Binding-site contacts:
Ligand atom CB contacts residue GLY495 of chain 3.MA at 3.9 Å.
Ligand atom CB contacts residue PHE496 of chain 3.MA at 3.9 Å (hydrophobic).
Ligand atom CG contacts residue ASN492 of chain 3.MA at 4.3 Å.
Ligand atom CD1 contacts residue ILE434 of chain 3.MA at 4.1 Å (hydrophobic).
Ligand atom CA contacts residue ARG442 of chain 3.MA at 3.6 Å.
Ligand atom C contacts residue ARG442 of chain 3.MA at 4.4 Å.
Ligand atom CD1 contacts residue PRO438 of chain 3.MA at 4.4 Å (hydrophobic).
Ligand atom CE1 contacts residue PHE496 of chain 3.MA at 3.6 Å (hydrophobic).
Ligand atom CE1 contacts residue ILE434 of chain 3.MA at 3.9 Å (hydrophobic).
Ligand atom N contacts residue ASN492 of chain 3.MA at 3.3 Å (h-bond).
Ligand atom CE2 contacts residue ARG442 of chain 3.MA at 3.6 Å.
Ligand atom CD2 contacts residue PRO438 of chain 3.MA at 4.4 Å (hydrophobic).
Ligand atom CG contacts residue GLY495 of chain 3.MA at 4.4 Å.
Ligand atom O contacts residue ARG442 of chain 3.MA at 4.3 Å.
Ligand atom CD2 contacts residue ARG442 of chain 3.MA at 3.5 Å.
Ligand atom CD1 contacts residue PHE496 of chain 3.MA at 3.7 Å (hydrophobic).
Ligand atom CE2 contacts residue PRO438 of chain 3.MA at 3.7 Å (hydrophobic).
Ligand atom O contacts residue PRO438 of chain 3.MA at 4.0 Å.
Ligand atom C contacts residue ASN492 of chain 3.MA at 4.0 Å.
Ligand atom CG contacts residue PHE496 of chain 3.MA at 4.0 Å (hydrophobic).
Ligand atom O contacts residue ASN492 of chain 3.MA at 4.2 Å.
Ligand atom CD1 contacts residue ASN492 of chain 3.MA at 3.9 Å.
Ligand atom N contacts residue ARG442 of chain 3.MA at 4.2 Å.
Ligand atom N contacts residue SER491 of chain 3.MA at 4.1 Å.
Ligand atom CZ contacts residue PHE496 of chain 3.MA at 3.9 Å (hydrophobic).
Ligand atom CZ contacts residue PRO438 of chain 3.MA at 3.4 Å (hydrophobic).
Ligand atom CA contacts residue ASN492 of chain 3.MA at 3.3 Å.
Ligand atom CE1 contacts residue PRO438 of chain 3.MA at 3.8 Å (hydrophobic).
Ligand atom CB contacts residue ASN492 of chain 3.MA at 3.8 Å.

A protein and the small-molecule ligand that binds it are described below.
Small molecule (SMILES): N[C@@H](Cc1ccccc1)C(=O)NCC=O

Sequence of chain 3.MA:
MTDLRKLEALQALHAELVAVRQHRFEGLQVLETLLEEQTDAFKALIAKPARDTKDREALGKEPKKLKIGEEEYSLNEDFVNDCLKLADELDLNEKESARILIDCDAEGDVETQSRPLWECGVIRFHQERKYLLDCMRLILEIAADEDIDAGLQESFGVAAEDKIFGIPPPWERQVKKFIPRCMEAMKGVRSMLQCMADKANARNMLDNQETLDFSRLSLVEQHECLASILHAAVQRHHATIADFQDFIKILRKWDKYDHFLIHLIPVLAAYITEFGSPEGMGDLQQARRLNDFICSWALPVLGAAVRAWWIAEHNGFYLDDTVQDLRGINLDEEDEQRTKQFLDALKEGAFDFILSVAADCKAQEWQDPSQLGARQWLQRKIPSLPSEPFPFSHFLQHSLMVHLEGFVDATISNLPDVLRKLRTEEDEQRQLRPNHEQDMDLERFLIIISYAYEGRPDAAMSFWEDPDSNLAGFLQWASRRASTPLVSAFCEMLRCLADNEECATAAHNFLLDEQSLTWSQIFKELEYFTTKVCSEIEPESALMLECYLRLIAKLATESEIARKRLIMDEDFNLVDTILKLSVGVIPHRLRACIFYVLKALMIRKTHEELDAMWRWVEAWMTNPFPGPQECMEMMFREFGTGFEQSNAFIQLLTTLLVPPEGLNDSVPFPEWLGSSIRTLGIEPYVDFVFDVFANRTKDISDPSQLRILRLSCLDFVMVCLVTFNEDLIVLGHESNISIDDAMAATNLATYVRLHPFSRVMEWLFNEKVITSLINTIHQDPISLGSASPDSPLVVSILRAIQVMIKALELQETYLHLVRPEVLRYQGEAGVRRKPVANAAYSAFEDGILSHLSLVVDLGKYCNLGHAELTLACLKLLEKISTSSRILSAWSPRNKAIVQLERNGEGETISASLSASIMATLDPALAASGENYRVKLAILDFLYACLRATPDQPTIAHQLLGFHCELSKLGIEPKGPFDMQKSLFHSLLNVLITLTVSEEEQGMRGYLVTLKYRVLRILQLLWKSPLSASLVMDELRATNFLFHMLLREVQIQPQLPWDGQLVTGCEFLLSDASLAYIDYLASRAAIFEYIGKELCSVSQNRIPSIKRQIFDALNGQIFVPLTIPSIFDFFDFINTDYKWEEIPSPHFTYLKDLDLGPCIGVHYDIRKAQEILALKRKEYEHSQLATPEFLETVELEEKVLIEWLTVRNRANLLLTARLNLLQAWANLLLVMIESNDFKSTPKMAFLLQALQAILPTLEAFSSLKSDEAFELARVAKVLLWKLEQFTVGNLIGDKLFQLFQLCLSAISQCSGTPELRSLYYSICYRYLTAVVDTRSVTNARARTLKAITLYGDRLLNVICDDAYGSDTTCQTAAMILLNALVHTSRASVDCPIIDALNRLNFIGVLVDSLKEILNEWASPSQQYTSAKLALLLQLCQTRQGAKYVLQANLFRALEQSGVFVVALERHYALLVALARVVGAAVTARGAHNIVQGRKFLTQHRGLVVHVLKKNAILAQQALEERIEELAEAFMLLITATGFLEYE